Sequence of chain 1.A:
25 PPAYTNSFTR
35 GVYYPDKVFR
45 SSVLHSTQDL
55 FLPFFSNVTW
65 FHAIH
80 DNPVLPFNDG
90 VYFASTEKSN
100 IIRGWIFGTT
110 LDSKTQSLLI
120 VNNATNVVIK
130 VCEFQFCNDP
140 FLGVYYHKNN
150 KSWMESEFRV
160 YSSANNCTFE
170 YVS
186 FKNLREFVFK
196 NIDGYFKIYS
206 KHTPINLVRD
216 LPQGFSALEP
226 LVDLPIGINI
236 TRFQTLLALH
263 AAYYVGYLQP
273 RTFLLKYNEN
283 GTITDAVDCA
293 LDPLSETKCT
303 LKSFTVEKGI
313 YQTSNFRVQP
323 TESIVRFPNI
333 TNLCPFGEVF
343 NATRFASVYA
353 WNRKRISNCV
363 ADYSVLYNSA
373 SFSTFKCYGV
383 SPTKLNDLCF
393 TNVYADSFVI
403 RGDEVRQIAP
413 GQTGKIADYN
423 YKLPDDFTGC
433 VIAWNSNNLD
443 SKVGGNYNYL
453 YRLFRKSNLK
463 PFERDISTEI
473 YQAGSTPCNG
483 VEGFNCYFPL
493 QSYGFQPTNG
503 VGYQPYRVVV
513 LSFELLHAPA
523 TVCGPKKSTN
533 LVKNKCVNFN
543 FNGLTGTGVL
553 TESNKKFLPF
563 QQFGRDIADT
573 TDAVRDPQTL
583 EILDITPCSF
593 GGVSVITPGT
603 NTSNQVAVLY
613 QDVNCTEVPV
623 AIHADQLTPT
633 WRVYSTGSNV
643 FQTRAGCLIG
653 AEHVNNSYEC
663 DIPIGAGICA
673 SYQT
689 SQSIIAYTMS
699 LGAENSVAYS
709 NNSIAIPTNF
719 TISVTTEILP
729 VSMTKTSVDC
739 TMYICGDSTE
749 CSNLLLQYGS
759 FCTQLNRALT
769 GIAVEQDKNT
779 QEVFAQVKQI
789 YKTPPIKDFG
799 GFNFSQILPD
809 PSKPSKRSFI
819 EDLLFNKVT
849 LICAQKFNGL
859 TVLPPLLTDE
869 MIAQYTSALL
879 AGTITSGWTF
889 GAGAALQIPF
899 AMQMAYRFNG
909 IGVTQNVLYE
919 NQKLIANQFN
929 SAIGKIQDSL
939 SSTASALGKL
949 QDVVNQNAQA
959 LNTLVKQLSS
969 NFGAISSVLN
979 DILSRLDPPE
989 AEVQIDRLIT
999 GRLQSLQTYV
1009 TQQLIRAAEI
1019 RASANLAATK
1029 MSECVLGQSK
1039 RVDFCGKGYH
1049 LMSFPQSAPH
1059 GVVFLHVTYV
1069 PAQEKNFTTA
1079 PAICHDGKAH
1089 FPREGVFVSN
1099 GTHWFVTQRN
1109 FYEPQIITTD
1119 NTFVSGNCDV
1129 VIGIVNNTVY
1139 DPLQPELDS

A protein and the small-molecule ligand that binds it are described below.
Small molecule (SMILES): CC(=O)N[C@@H]1[C@@H](O)[C@H](O)[C@@H](CO)O[C@H]1O

Binding-site contacts:
Ligand atom O4 contacts residue VAL171 of chain 1.A at 3.4 Å.
Ligand atom O3 contacts residue VAL171 of chain 1.A at 4.2 Å.
Ligand atom O4 contacts residue SER172 of chain 1.A at 4.0 Å.